This small molecule binds to this protein.
Small molecule (SMILES): NCCOB(c1ccccc1)c1ccccc1

Binding-site contacts:
Ligand atom C09 contacts residue GLY421 of chain 4.A at 3.0 Å.
Ligand atom C10 contacts residue ALA598 of chain 4.A at 3.6 Å (hydrophobic).
Ligand atom C05 contacts residue LEU331 of chain 4.A at 4.2 Å (hydrophobic).
Ligand atom C07 contacts residue ARG469 of chain 4.A at 3.2 Å.
Ligand atom C11 contacts residue GLY421 of chain 4.A at 4.1 Å.
Ligand atom N17 contacts residue GLU402 of chain 4.A at 2.9 Å (salt-bridge).
Ligand atom C11 contacts residue ALA598 of chain 4.A at 3.3 Å (hydrophobic).
Ligand atom C11 contacts residue THR599 of chain 4.A at 3.9 Å.
Ligand atom C04 contacts residue LEU603 of chain 4.A at 3.5 Å (hydrophobic).
Ligand atom C09 contacts residue GLY422 of chain 4.A at 3.9 Å.
Ligand atom C06 contacts residue ARG469 of chain 4.A at 3.9 Å.
Ligand atom B01 contacts residue HIS425 of chain 4.A at 4.0 Å.
Ligand atom C05 contacts residue LEU603 of chain 4.A at 3.8 Å (hydrophobic).
Ligand atom C07 contacts residue THR599 of chain 4.A at 3.7 Å.
Ligand atom C10 contacts residue GLY421 of chain 4.A at 3.0 Å.
Ligand atom N17 contacts residue MET602 of chain 4.A at 4.0 Å.
Ligand atom C12 contacts residue MET602 of chain 4.A at 3.8 Å (hydrophobic).
Ligand atom C13 contacts residue MET602 of chain 4.A at 3.8 Å (hydrophobic).
Ligand atom O14 contacts residue HIS425 of chain 4.A at 3.4 Å.
Ligand atom C15 contacts residue GLU402 of chain 4.A at 4.1 Å.
Ligand atom C06 contacts residue HIS425 of chain 4.A at 3.9 Å.
Ligand atom C09 contacts residue THR599 of chain 4.A at 3.3 Å.
Ligand atom C11 contacts residue LEU420 of chain 4.A at 4.1 Å (hydrophobic).
Ligand atom C15 contacts residue HIS425 of chain 4.A at 3.2 Å.
Ligand atom C02 contacts residue THR599 of chain 4.A at 3.9 Å.
Ligand atom C10 contacts residue THR599 of chain 4.A at 3.4 Å.
Ligand atom C05 contacts residue THR599 of chain 4.A at 3.7 Å.
Ligand atom C02 contacts residue HIS425 of chain 4.A at 3.7 Å.
Ligand atom C06 contacts residue PHE328 of chain 4.A at 3.8 Å (hydrophobic).
Ligand atom C06 contacts residue THR599 of chain 4.A at 3.6 Å.
Ligand atom C03 contacts residue THR599 of chain 4.A at 4.0 Å.
Ligand atom C08 contacts residue GLY421 of chain 4.A at 4.2 Å.
Ligand atom C04 contacts residue THR599 of chain 4.A at 3.9 Å.
Ligand atom C16 contacts residue GLU402 of chain 4.A at 3.5 Å.
Ligand atom C16 contacts residue HIS425 of chain 4.A at 3.9 Å.
Ligand atom C07 contacts residue HIS425 of chain 4.A at 3.3 Å.
Ligand atom C05 contacts residue PHE328 of chain 4.A at 4.3 Å (hydrophobic).
Ligand atom B01 contacts residue ARG469 of chain 4.A at 4.3 Å.
Ligand atom C12 contacts residue ALA598 of chain 4.A at 4.1 Å (hydrophobic).
Ligand atom C02 contacts residue ARG469 of chain 4.A at 4.1 Å.

Sequence of chain 4.A:
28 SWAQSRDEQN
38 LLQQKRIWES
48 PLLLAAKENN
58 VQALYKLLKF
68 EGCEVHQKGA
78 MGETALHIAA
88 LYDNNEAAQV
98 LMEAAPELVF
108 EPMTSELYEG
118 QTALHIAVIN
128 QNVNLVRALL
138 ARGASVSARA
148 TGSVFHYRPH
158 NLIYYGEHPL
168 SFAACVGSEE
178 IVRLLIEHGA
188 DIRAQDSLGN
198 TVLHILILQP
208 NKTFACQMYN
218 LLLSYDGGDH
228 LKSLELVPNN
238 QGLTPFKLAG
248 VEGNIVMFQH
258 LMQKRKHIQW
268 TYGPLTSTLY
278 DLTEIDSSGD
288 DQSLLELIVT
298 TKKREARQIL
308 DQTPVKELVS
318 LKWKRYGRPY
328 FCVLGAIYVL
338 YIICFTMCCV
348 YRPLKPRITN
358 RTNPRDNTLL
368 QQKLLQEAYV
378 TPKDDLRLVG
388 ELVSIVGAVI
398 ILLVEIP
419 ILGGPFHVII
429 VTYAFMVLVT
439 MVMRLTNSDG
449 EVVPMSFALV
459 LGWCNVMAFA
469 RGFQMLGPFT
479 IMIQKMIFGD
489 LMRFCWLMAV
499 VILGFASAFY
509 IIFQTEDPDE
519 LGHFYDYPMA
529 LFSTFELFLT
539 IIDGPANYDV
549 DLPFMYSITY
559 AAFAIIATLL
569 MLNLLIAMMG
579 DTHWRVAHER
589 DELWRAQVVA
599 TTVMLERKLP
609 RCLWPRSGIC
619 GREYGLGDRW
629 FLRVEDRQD